A small-molecule ligand and the protein it binds are described below.
Small molecule (SMILES): CCOc1cc(C(=O)N2CCC(N3CCN(C)CC3)CC2)ccc1Nc1ncc2c(n1)N(C1CCCC1)c1ccccc1C(=O)N2C

Sequence of chain 1.B:
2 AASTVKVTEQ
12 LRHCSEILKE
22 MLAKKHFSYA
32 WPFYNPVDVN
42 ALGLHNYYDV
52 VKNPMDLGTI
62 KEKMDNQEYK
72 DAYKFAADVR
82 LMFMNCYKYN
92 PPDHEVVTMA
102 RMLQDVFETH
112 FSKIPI

Binding-site contacts:
Ligand atom C02 contacts residue LEU43 of chain 1.B at 3.8 Å (hydrophobic).
Ligand atom O46 contacts residue CYS87 of chain 1.B at 3.7 Å.
Ligand atom C44 contacts residue ASN91 of chain 1.B at 3.3 Å.
Ligand atom C41 contacts residue TRP32 of chain 1.B at 3.9 Å (hydrophobic).
Ligand atom O46 contacts residue ASN91 of chain 1.B at 3.1 Å (h-bond).
Ligand atom C47 contacts residue PHE34 of chain 1.B at 3.9 Å (hydrophobic).
Ligand atom C41 contacts residue PRO33 of chain 1.B at 3.8 Å (hydrophobic).
Ligand atom C41 contacts residue VAL97 of chain 1.B at 3.9 Å (hydrophobic).
Ligand atom C29 contacts residue PRO33 of chain 1.B at 3.9 Å (hydrophobic).
Ligand atom O46 contacts residue VAL97 of chain 1.B at 3.8 Å.
Ligand atom C28 contacts residue PRO33 of chain 1.B at 3.1 Å (hydrophobic).
Ligand atom C12 contacts residue ALA42 of chain 1.B at 3.6 Å (hydrophobic).
Ligand atom C06 contacts residue LEU43 of chain 1.B at 3.7 Å (hydrophobic).
Ligand atom C45 contacts residue ASN91 of chain 1.B at 3.2 Å.
Ligand atom N27 contacts residue LEU43 of chain 1.B at 3.8 Å.
Ligand atom C44 contacts residue TYR90 of chain 1.B at 3.7 Å (hydrophobic).
Ligand atom C47 contacts residue PRO33 of chain 1.B at 3.8 Å (hydrophobic).
Ligand atom C11 contacts residue LEU43 of chain 1.B at 3.9 Å (hydrophobic).
Ligand atom C45 contacts residue TYR90 of chain 1.B at 3.9 Å (hydrophobic).
Ligand atom C35 contacts residue LEU43 of chain 1.B at 3.9 Å (hydrophobic).
Ligand atom C28 contacts residue VAL38 of chain 1.B at 3.8 Å (hydrophobic).
Ligand atom C26 contacts residue LEU43 of chain 1.B at 3.5 Å (hydrophobic).
Ligand atom N27 contacts residue PRO33 of chain 1.B at 3.3 Å (h-bond).
Ligand atom N25 contacts residue LEU43 of chain 1.B at 3.9 Å.
Ligand atom C40 contacts residue TRP32 of chain 1.B at 3.8 Å (hydrophobic).
Ligand atom C43 contacts residue LEU45 of chain 1.B at 3.5 Å (hydrophobic).
Ligand atom N36 contacts residue LEU43 of chain 1.B at 3.5 Å.
Ligand atom C39 contacts residue HIS95 of chain 1.B at 3.9 Å.
Ligand atom N25 contacts residue TRP32 of chain 1.B at 4.0 Å.
Ligand atom C38 contacts residue VAL97 of chain 1.B at 3.7 Å (hydrophobic).
Ligand atom C04 contacts residue LEU43 of chain 1.B at 3.7 Å (hydrophobic).
Ligand atom C06 contacts residue TRP32 of chain 1.B at 3.8 Å (hydrophobic).
Ligand atom N34 contacts residue VAL97 of chain 1.B at 3.7 Å.
Ligand atom C01 contacts residue ASP39 of chain 1.B at 3.6 Å.
Ligand atom C31 contacts residue VAL97 of chain 1.B at 3.7 Å (hydrophobic).
Ligand atom C44 contacts residue LEU45 of chain 1.B at 3.4 Å (hydrophobic).
Ligand atom N30 contacts residue VAL97 of chain 1.B at 3.8 Å.
Ligand atom C38 contacts residue HIS95 of chain 1.B at 3.1 Å.
Ligand atom C05 contacts residue TRP32 of chain 1.B at 3.8 Å (hydrophobic).
Ligand atom C05 contacts residue LEU43 of chain 1.B at 3.5 Å (hydrophobic).